This protein binds this small molecule.
Small molecule (SMILES): OC[C@H]1O[C@H](O[C@H]2[C@H](O)[C@@H](O)[C@@H](O)O[C@@H]2CO)[C@H](O)[C@@H](O)[C@@H]1O

Binding-site contacts:
Ligand atom C1 contacts residue TRP36 of chain 1.D at 3.8 Å (hydrophobic).
Ligand atom O6 contacts residue TYR23 of chain 1.D at 2.6 Å (h-bond).
Ligand atom C3 contacts residue GLU77 of chain 1.D at 4.1 Å.
Ligand atom C5 contacts residue TYR23 of chain 1.D at 4.2 Å (hydrophobic).
Ligand atom O6 contacts residue TRP36 of chain 1.D at 4.0 Å.
Ligand atom O3 contacts residue GLN71 of chain 1.D at 3.0 Å (h-bond).
Ligand atom C3 contacts residue GLY76 of chain 1.D at 3.5 Å.
Ligand atom C6 contacts residue TYR23 of chain 1.D at 3.5 Å (hydrophobic).
Ligand atom O3 contacts residue TRP36 of chain 1.D at 4.2 Å.
Ligand atom C2 contacts residue TYR25 of chain 1.D at 4.2 Å (hydrophobic).
Ligand atom O6 contacts residue TYR25 of chain 1.D at 4.2 Å.
Ligand atom O3 contacts residue PRO78 of chain 1.D at 3.5 Å.
Ligand atom O5 contacts residue TRP36 of chain 1.D at 3.6 Å.
Ligand atom C4 contacts residue TRP36 of chain 1.D at 4.0 Å (hydrophobic).
Ligand atom C2 contacts residue LEU63 of chain 1.D at 4.1 Å (hydrophobic).
Ligand atom C2 contacts residue GLN71 of chain 1.D at 3.5 Å.
Ligand atom C2 contacts residue GLY76 of chain 1.D at 3.8 Å.
Ligand atom C6 contacts residue TYR25 of chain 1.D at 4.0 Å (hydrophobic).
Ligand atom O2 contacts residue GLY76 of chain 1.D at 2.9 Å.
Ligand atom O3 contacts residue LEU63 of chain 1.D at 3.8 Å.
Ligand atom C2 contacts residue GLU77 of chain 1.D at 3.3 Å.
Ligand atom O3 contacts residue PRO75 of chain 1.D at 3.7 Å.
Ligand atom O2 contacts residue PRO75 of chain 1.D at 3.6 Å.
Ligand atom O3 contacts residue GLY76 of chain 1.D at 2.7 Å (h-bond).
Ligand atom O3 contacts residue GLY74 of chain 1.D at 4.1 Å.
Ligand atom C1 contacts residue TYR23 of chain 1.D at 4.1 Å (hydrophobic).
Ligand atom C6 contacts residue TRP36 of chain 1.D at 4.2 Å (hydrophobic).
Ligand atom O2 contacts residue LEU63 of chain 1.D at 3.8 Å.
Ligand atom C1 contacts residue LEU63 of chain 1.D at 4.0 Å (hydrophobic).
Ligand atom O3 contacts residue GLU77 of chain 1.D at 3.5 Å (salt-bridge).
Ligand atom O2 contacts residue TRP36 of chain 1.D at 3.9 Å.
Ligand atom O3 contacts residue TYR25 of chain 1.D at 3.9 Å.
Ligand atom O2 contacts residue GLU77 of chain 1.D at 2.5 Å (salt-bridge).
Ligand atom O2 contacts residue GLN71 of chain 1.D at 2.6 Å (h-bond).
Ligand atom C4 contacts residue TYR25 of chain 1.D at 4.0 Å (hydrophobic).
Ligand atom O5 contacts residue TYR23 of chain 1.D at 3.5 Å.
Ligand atom C2 contacts residue TRP36 of chain 1.D at 3.5 Å (hydrophobic).
Ligand atom O5 contacts residue TYR25 of chain 1.D at 3.7 Å.
Ligand atom C3 contacts residue GLN71 of chain 1.D at 4.1 Å.
Ligand atom C5 contacts residue TRP36 of chain 1.D at 4.2 Å (hydrophobic).

Sequence of chain 1.D:
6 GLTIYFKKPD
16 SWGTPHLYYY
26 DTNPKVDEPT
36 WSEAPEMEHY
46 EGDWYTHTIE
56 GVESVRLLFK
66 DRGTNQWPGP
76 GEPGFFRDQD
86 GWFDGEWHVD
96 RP